This small molecule binds to this protein.
Small molecule (SMILES): Cc1cc(F)c2[nH]c(=O)n(C3CCN(C4CCOCC4)CC3)c2c1

Sequence of chain 1.A:
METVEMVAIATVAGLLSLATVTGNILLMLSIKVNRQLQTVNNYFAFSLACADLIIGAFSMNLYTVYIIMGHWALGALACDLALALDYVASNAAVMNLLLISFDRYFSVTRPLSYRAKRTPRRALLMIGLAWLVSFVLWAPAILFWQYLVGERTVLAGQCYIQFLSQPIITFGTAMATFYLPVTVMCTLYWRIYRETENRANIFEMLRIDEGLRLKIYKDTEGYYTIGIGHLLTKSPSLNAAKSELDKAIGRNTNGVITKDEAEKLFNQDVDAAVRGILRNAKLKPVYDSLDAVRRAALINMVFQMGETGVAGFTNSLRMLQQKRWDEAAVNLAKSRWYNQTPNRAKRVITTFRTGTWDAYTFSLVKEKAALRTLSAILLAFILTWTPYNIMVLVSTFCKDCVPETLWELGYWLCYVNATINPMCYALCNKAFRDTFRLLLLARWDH

Binding-site contacts:
Ligand atom C12 contacts residue ASP86 of chain 1.A at 3.4 Å.
Ligand atom C12 contacts residue TYR415 of chain 1.A at 3.4 Å (hydrophobic).
Ligand atom N2 contacts residue LEU83 of chain 1.A at 3.7 Å.
Ligand atom F1 contacts residue CYS159 of chain 1.A at 3.4 Å.
Ligand atom C17 contacts residue TYR411 of chain 1.A at 3.9 Å (hydrophobic).
Ligand atom C9 contacts residue LEU83 of chain 1.A at 3.8 Å (hydrophobic).
Ligand atom C6 contacts residue CYS159 of chain 1.A at 3.7 Å (hydrophobic).
Ligand atom C15 contacts residue SER90 of chain 1.A at 3.6 Å.
Ligand atom C2 contacts residue TYR63 of chain 1.A at 3.9 Å (hydrophobic).
Ligand atom C7 contacts residue LEU83 of chain 1.A at 3.8 Å (hydrophobic).
Ligand atom C2 contacts residue TYR415 of chain 1.A at 3.9 Å (hydrophobic).
Ligand atom C1 contacts residue TYR63 of chain 1.A at 3.6 Å (hydrophobic).
Ligand atom N1 contacts residue TYR66 of chain 1.A at 3.8 Å.
Ligand atom C9 contacts residue ASP86 of chain 1.A at 3.1 Å.
Ligand atom C10 contacts residue ASP86 of chain 1.A at 3.3 Å.
Ligand atom C8 contacts residue ASP86 of chain 1.A at 3.7 Å.
Ligand atom N2 contacts residue TYR63 of chain 1.A at 3.9 Å.
Ligand atom N1 contacts residue TYR63 of chain 1.A at 3.9 Å.
Ligand atom O2 contacts residue CYS159 of chain 1.A at 3.5 Å (h-bond).
Ligand atom C11 contacts residue TYR411 of chain 1.A at 3.6 Å (hydrophobic).
Ligand atom C1 contacts residue LEU83 of chain 1.A at 3.6 Å (hydrophobic).
Ligand atom C14 contacts residue SER90 of chain 1.A at 3.4 Å.
Ligand atom C7 contacts residue CYS159 of chain 1.A at 3.5 Å (hydrophobic).
Ligand atom N3 contacts residue ASP86 of chain 1.A at 3.0 Å (salt-bridge).
Ligand atom O2 contacts residue TYR160 of chain 1.A at 3.8 Å.
Ligand atom C15 contacts residue TRP385 of chain 1.A at 3.4 Å (hydrophobic).
Ligand atom C18 contacts residue SER59 of chain 1.A at 3.8 Å.
Ligand atom F1 contacts residue TRP72 of chain 1.A at 3.4 Å.
Ligand atom C11 contacts residue ASP86 of chain 1.A at 3.6 Å.
Ligand atom C7 contacts residue TYR63 of chain 1.A at 3.9 Å (hydrophobic).
Ligand atom O1 contacts residue TRP385 of chain 1.A at 3.4 Å.
Ligand atom C6 contacts residue LEU83 of chain 1.A at 3.7 Å (hydrophobic).
Ligand atom C2 contacts residue ASP86 of chain 1.A at 3.4 Å.
Ligand atom C11 contacts residue TYR415 of chain 1.A at 3.6 Å (hydrophobic).
Ligand atom C16 contacts residue TYR388 of chain 1.A at 3.9 Å (hydrophobic).
Ligand atom N1 contacts residue LEU83 of chain 1.A at 3.9 Å.
Ligand atom F1 contacts residue TYR66 of chain 1.A at 3.5 Å.
Ligand atom C6 contacts residue TYR63 of chain 1.A at 3.7 Å (hydrophobic).
Ligand atom N1 contacts residue CYS159 of chain 1.A at 2.7 Å (h-bond).
Ligand atom C12 contacts residue TYR411 of chain 1.A at 3.9 Å (hydrophobic).